Binding-site contacts:
Ligand atom O1G contacts residue ALA97 of chain 1.C at 3.4 Å (h-bond).
Ligand atom C6 contacts residue TYR222 of chain 1.C at 3.6 Å (hydrophobic).
Ligand atom N9 contacts residue TYR222 of chain 1.C at 3.7 Å.
Ligand atom C2 contacts residue ASN226 of chain 1.C at 3.7 Å.
Ligand atom O3B contacts residue GLY142 of chain 1.C at 3.6 Å.
Ligand atom C8 contacts residue CYS12 of chain 1.C at 3.7 Å (hydrophobic).
Ligand atom O1G contacts residue THR143 of chain 1.C at 3.0 Å (h-bond).
Ligand atom O3' contacts residue GLU181 of chain 1.C at 3.5 Å (salt-bridge).
Ligand atom PG contacts residue MG1 of chain 1.G at 3.5 Å.
Ligand atom PB contacts residue MG1 of chain 1.G at 3.6 Å.
Ligand atom C1' contacts residue ASN204 of chain 1.C at 3.7 Å.
Ligand atom C6 contacts residue ASN226 of chain 1.C at 3.4 Å.
Ligand atom O6 contacts residue GLN15 of chain 1.C at 3.7 Å.
Ligand atom O2G contacts residue MG1 of chain 1.G at 2.5 Å.
Ligand atom O1B contacts residue GLY144 of chain 1.C at 3.3 Å (h-bond).
Ligand atom O1A contacts residue CYS12 of chain 1.C at 3.1 Å (h-bond).
Ligand atom N1 contacts residue ASN226 of chain 1.C at 2.7 Å (h-bond).
Ligand atom C2' contacts residue TYR222 of chain 1.C at 3.3 Å (hydrophobic).
Ligand atom O3G contacts residue GLY142 of chain 1.C at 3.1 Å (h-bond).
Ligand atom C4 contacts residue CYS12 of chain 1.C at 3.4 Å (hydrophobic).
Ligand atom O3G contacts residue ASN99 of chain 1.C at 3.1 Å (h-bond).
Ligand atom N1 contacts residue TYR222 of chain 1.C at 3.6 Å.
Ligand atom O3B contacts residue THR143 of chain 1.C at 3.2 Å (h-bond).
Ligand atom O2' contacts residue TYR222 of chain 1.C at 2.7 Å (h-bond).
Ligand atom O1B contacts residue GLN11 of chain 1.C at 3.5 Å (h-bond).
Ligand atom O2A contacts residue GLN11 of chain 1.C at 3.5 Å.
Ligand atom C2 contacts residue ASN204 of chain 1.C at 3.4 Å.
Ligand atom N2 contacts residue ASN204 of chain 1.C at 2.7 Å (h-bond).
Ligand atom O2B contacts residue GLN11 of chain 1.C at 3.3 Å (h-bond).
Ligand atom N3 contacts residue CYS12 of chain 1.C at 3.5 Å (h-bond).
Ligand atom O1B contacts residue THR143 of chain 1.C at 3.7 Å.
Ligand atom O1A contacts residue GLN11 of chain 1.C at 3.6 Å (h-bond).
Ligand atom C5 contacts residue CYS12 of chain 1.C at 3.6 Å (hydrophobic).
Ligand atom O1B contacts residue GLY10 of chain 1.C at 3.3 Å.
Ligand atom O6 contacts residue TYR222 of chain 1.C at 3.6 Å.
Ligand atom N7 contacts residue TYR222 of chain 1.C at 3.6 Å.
Ligand atom N3 contacts residue ASN204 of chain 1.C at 3.0 Å (h-bond).
Ligand atom O6 contacts residue ASN226 of chain 1.C at 2.9 Å (h-bond).
Ligand atom N7 contacts residue GLN15 of chain 1.C at 3.6 Å.
Ligand atom O2B contacts residue MG1 of chain 1.G at 2.1 Å.

The small molecule below binds the protein below.
Small molecule (SMILES): Nc1nc2c(ncn2[C@@H]2O[C@H](CO[P](=O)(O)C[P](=O)(O)OP(=O)(O)O)[C@@H](O)[C@H]2O)c(=O)[nH]1

Sequence of chain 1.C:
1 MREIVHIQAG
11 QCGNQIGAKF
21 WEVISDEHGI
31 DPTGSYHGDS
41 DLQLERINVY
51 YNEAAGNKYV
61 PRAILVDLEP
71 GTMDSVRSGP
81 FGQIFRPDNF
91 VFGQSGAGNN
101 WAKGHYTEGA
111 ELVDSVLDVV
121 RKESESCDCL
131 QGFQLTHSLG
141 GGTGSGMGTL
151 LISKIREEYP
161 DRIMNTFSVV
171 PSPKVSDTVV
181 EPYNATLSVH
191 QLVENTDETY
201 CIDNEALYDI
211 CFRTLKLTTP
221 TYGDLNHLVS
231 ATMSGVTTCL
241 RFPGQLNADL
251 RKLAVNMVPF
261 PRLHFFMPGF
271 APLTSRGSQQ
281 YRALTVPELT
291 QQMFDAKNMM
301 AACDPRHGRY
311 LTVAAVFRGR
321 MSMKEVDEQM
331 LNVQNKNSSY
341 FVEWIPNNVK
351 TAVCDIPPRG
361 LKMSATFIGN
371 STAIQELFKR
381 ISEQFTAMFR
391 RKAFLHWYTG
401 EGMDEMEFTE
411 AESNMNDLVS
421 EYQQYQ